Binding-site contacts:
Ligand atom C17 contacts residue ALA126 of chain 1.D at 3.5 Å (hydrophobic).
Ligand atom C3 contacts residue LEU28 of chain 1.A at 3.5 Å (hydrophobic).
Ligand atom C17 contacts residue GLU290 of chain 1.D at 3.5 Å.
Ligand atom O1 contacts residue PRO29 of chain 1.A at 3.7 Å.
Ligand atom C4 contacts residue SER130 of chain 1.D at 3.7 Å.
Ligand atom C46 contacts residue MET263 of chain 1.D at 3.8 Å (hydrophobic).
Ligand atom N2 contacts residue SER25 of chain 1.A at 3.7 Å.
Ligand atom C7 contacts residue PRO29 of chain 1.A at 3.7 Å (hydrophobic).
Ligand atom O2 contacts residue ALA126 of chain 1.D at 3.7 Å.
Ligand atom C45 contacts residue MET263 of chain 1.D at 3.4 Å (hydrophobic).
Ligand atom C19 contacts residue IMP1 of chain 1.Q at 3.3 Å.
Ligand atom C46 contacts residue GLY264 of chain 1.D at 3.6 Å.
Ligand atom C18 contacts residue IMP1 of chain 1.Q at 3.5 Å.
Ligand atom C14 contacts residue GLU290 of chain 1.D at 3.6 Å.
Ligand atom C10 contacts residue GLU290 of chain 1.D at 3.6 Å.
Ligand atom C5 contacts residue VAL27 of chain 1.A at 3.2 Å (hydrophobic).
Ligand atom C13 contacts residue ALA126 of chain 1.D at 3.8 Å (hydrophobic).
Ligand atom C20 contacts residue IMP1 of chain 1.Q at 3.8 Å.
Ligand atom C12 contacts residue TYR319 of chain 1.A at 3.6 Å (hydrophobic).
Ligand atom C44 contacts residue MET263 of chain 1.D at 3.6 Å (hydrophobic).
Ligand atom C18 contacts residue THR182 of chain 1.D at 3.6 Å.
Ligand atom C43 contacts residue IMP1 of chain 1.Q at 3.5 Å.
Ligand atom C15 contacts residue VAL288 of chain 1.D at 3.7 Å (hydrophobic).
Ligand atom C6 contacts residue SER25 of chain 1.A at 3.3 Å.
Ligand atom N3 contacts residue GLU290 of chain 1.D at 2.9 Å (salt-bridge).
Ligand atom C9 contacts residue ALA126 of chain 1.D at 3.8 Å (hydrophobic).
Ligand atom C6 contacts residue VAL27 of chain 1.A at 3.2 Å (hydrophobic).
Ligand atom C12 contacts residue SER315 of chain 1.A at 3.6 Å.
Ligand atom C45 contacts residue GLY264 of chain 1.D at 3.7 Å.
Ligand atom C17 contacts residue TYR319 of chain 1.A at 3.8 Å (hydrophobic).
Ligand atom C18 contacts residue TYR319 of chain 1.A at 3.8 Å (hydrophobic).
Ligand atom C11 contacts residue SER315 of chain 1.A at 3.2 Å.
Ligand atom C4 contacts residue LEU28 of chain 1.A at 3.5 Å (hydrophobic).
Ligand atom C11 contacts residue GLU290 of chain 1.D at 3.5 Å.
Ligand atom C11 contacts residue TYR319 of chain 1.A at 3.4 Å (hydrophobic).
Ligand atom C18 contacts residue ALA126 of chain 1.D at 3.5 Å (hydrophobic).
Ligand atom C13 contacts residue GLU290 of chain 1.D at 3.7 Å.
Ligand atom C15 contacts residue MET269 of chain 1.D at 3.5 Å (hydrophobic).
Ligand atom C5 contacts residue SER25 of chain 1.A at 3.1 Å.
Ligand atom N2 contacts residue SER130 of chain 1.D at 3.5 Å.

A small-molecule ligand and the protein it binds are described below.
Small molecule (SMILES): C[C@H](Oc1cccc2ccccc12)C(=O)Nc1ccc2oc(-c3ccncc3)nc2c1

Sequence of chain 1.A:
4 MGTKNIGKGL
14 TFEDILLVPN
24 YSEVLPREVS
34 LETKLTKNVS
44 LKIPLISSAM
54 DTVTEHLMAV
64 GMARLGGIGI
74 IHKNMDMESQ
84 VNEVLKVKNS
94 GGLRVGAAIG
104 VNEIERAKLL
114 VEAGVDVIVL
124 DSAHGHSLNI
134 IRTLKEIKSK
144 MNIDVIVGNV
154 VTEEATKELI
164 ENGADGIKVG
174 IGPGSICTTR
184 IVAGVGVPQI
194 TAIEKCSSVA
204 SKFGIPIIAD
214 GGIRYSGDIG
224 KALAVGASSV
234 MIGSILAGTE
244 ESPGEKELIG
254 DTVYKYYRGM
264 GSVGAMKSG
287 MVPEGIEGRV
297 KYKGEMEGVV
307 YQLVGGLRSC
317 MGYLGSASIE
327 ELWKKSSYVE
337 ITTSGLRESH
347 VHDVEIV

Sequence of chain 1.D:
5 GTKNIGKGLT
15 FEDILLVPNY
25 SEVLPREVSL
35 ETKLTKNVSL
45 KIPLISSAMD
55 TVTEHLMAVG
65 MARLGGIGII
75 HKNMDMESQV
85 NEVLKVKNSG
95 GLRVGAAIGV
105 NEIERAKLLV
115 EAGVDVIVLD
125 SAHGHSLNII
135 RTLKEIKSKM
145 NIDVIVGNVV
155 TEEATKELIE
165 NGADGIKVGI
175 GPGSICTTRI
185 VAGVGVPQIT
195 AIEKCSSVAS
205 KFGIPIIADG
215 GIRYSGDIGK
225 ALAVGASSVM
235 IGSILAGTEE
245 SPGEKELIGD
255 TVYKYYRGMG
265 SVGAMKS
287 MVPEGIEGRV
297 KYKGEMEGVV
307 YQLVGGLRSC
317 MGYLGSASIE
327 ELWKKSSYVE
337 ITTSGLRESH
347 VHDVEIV